Sequence of chain 1.F:
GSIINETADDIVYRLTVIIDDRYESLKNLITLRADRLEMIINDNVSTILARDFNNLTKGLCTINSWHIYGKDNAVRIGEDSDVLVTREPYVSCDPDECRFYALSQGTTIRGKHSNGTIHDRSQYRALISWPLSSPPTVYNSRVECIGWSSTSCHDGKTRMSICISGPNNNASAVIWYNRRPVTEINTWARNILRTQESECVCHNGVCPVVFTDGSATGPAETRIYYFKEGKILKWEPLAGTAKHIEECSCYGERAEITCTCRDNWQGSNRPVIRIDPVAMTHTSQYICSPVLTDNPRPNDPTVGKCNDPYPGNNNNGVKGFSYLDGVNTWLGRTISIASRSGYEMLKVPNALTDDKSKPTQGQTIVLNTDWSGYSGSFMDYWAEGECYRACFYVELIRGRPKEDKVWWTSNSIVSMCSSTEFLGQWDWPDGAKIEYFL

Sequence of chain 1.G:
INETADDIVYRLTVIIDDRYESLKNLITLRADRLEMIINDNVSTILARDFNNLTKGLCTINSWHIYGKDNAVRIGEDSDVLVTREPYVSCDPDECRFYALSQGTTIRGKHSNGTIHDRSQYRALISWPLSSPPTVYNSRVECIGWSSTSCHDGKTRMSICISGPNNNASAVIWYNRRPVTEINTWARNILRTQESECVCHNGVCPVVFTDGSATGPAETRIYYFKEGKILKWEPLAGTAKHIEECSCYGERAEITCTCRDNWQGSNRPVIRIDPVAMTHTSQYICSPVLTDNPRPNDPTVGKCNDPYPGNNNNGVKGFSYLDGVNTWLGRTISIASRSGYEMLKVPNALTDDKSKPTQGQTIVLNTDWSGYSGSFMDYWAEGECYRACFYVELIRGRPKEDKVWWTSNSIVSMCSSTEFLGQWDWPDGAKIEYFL

Binding-site contacts:
Ligand atom O7 contacts residue ASN79 of chain 1.F at 3.4 Å (h-bond).
Ligand atom C4 contacts residue ASN79 of chain 1.F at 4.4 Å.
Ligand atom O5 contacts residue ASN79 of chain 1.F at 2.4 Å (h-bond).
Ligand atom C7 contacts residue ASN79 of chain 1.F at 3.3 Å.
Ligand atom C8 contacts residue ASN77 of chain 1.G at 3.5 Å.
Ligand atom C8 contacts residue VAL80 of chain 1.G at 3.7 Å (hydrophobic).
Ligand atom O7 contacts residue VAL80 of chain 1.G at 3.4 Å.
Ligand atom C7 contacts residue ASN77 of chain 1.G at 4.1 Å.
Ligand atom O5 contacts residue ASP78 of chain 1.F at 3.8 Å.
Ligand atom N2 contacts residue ASN79 of chain 1.F at 2.8 Å (h-bond).
Ligand atom C5 contacts residue ASN79 of chain 1.F at 3.7 Å.
Ligand atom C3 contacts residue ASN79 of chain 1.F at 4.0 Å.
Ligand atom C6 contacts residue ASP78 of chain 1.F at 3.8 Å.
Ligand atom C8 contacts residue SER81 of chain 1.G at 3.4 Å.
Ligand atom N2 contacts residue ASN77 of chain 1.G at 3.2 Å (h-bond).
Ligand atom C7 contacts residue VAL80 of chain 1.G at 3.7 Å (hydrophobic).
Ligand atom C1 contacts residue ASN79 of chain 1.F at 1.5 Å.
Ligand atom C2 contacts residue ASN79 of chain 1.F at 2.7 Å.
Ligand atom C1 contacts residue ILE75 of chain 1.F at 3.9 Å (hydrophobic).
Ligand atom C8 contacts residue ASN79 of chain 1.F at 4.2 Å.
Ligand atom C5 contacts residue ASP78 of chain 1.F at 4.2 Å.
Ligand atom C3 contacts residue ASN77 of chain 1.G at 4.3 Å.
Ligand atom C2 contacts residue ASN77 of chain 1.G at 4.0 Å.
Ligand atom C1 contacts residue ASN77 of chain 1.G at 4.1 Å.
Ligand atom O5 contacts residue ILE75 of chain 1.F at 4.5 Å.

The small molecule below binds the protein below.
Small molecule (SMILES): CC(=O)N[C@@H]1[C@@H](O)[C@H](O)[C@@H](CO)O[C@H]1O